The protein below binds the small molecule below.
Small molecule (SMILES): CC(=O)N[C@@H]1[C@@H](O)[C@H](O)[C@@H](CO)O[C@H]1O

Binding-site contacts:
Ligand atom N2 contacts residue ASN31 of chain 1.B at 2.9 Å (h-bond).
Ligand atom C8 contacts residue TYR60 of chain 1.B at 4.0 Å (hydrophobic).
Ligand atom C4 contacts residue ASN31 of chain 1.B at 4.2 Å.
Ligand atom C5 contacts residue ILE217 of chain 1.B at 4.4 Å (hydrophobic).
Ligand atom C6 contacts residue ILE217 of chain 1.B at 4.2 Å (hydrophobic).
Ligand atom N2 contacts residue TYR60 of chain 1.B at 3.6 Å.
Ligand atom C5 contacts residue ASN31 of chain 1.B at 3.7 Å.
Ligand atom O5 contacts residue ASN31 of chain 1.B at 2.4 Å (h-bond).
Ligand atom C7 contacts residue TYR60 of chain 1.B at 4.2 Å (hydrophobic).
Ligand atom O6 contacts residue ILE217 of chain 1.B at 3.7 Å.
Ligand atom O7 contacts residue ASN31 of chain 1.B at 3.6 Å.
Ligand atom O6 contacts residue ASN31 of chain 1.B at 4.2 Å.
Ligand atom C2 contacts residue ASN31 of chain 1.B at 2.4 Å.
Ligand atom C3 contacts residue ASN31 of chain 1.B at 3.8 Å.
Ligand atom C1 contacts residue ASN31 of chain 1.B at 1.4 Å.
Ligand atom O6 contacts residue THR30 of chain 1.B at 4.4 Å.
Ligand atom C7 contacts residue ASN31 of chain 1.B at 3.4 Å.
Ligand atom C1 contacts residue TYR60 of chain 1.B at 4.3 Å (hydrophobic).

Sequence of chain 1.B:
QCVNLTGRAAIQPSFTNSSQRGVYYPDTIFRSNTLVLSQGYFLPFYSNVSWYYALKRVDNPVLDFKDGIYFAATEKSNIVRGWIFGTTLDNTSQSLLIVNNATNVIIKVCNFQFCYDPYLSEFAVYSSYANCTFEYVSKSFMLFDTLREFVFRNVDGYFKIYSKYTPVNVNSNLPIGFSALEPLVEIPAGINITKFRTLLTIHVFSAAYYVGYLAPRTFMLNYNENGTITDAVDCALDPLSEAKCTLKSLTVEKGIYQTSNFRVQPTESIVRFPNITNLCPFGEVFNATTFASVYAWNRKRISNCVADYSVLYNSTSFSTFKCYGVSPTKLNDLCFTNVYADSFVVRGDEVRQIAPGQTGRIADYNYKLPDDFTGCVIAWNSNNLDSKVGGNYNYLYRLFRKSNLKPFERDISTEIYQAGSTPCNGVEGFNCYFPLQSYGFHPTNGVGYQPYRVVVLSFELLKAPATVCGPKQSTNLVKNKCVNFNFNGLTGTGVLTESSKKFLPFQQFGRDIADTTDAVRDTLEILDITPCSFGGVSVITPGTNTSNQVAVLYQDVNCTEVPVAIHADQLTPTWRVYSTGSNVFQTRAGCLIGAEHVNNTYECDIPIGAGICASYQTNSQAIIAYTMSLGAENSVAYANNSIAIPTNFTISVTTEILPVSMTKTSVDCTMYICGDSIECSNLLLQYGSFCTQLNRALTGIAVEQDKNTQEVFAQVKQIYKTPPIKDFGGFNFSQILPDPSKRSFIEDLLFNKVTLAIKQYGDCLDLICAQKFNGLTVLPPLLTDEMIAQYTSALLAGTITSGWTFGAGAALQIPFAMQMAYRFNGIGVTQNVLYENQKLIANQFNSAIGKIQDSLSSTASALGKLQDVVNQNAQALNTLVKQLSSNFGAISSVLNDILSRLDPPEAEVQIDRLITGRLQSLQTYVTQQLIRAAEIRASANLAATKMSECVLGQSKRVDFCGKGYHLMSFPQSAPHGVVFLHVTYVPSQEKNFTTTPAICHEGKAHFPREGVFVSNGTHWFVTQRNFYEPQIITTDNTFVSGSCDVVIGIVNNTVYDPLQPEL